Sequence of chain 6.C:
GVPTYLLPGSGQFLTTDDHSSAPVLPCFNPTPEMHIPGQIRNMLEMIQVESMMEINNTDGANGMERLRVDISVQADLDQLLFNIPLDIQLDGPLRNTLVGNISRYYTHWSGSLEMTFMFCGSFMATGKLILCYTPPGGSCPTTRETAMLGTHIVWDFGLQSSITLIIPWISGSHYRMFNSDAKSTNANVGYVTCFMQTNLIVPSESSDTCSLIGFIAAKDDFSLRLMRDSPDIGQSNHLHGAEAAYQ

This protein binds this small molecule.
Small molecule (SMILES): Cc1cc(CCCOc2c(C)cc(-c3noc(C(F)(F)F)n3)cc2C)on1

Binding-site contacts:
Ligand atom C2B contacts residue ILE184 of chain 6.A at 3.8 Å (hydrophobic).
Ligand atom N3A contacts residue PHE147 of chain 6.A at 3.9 Å.
Ligand atom O1A contacts residue LEU220 of chain 6.A at 3.4 Å.
Ligand atom O1B contacts residue ILE119 of chain 6.A at 3.9 Å.
Ligand atom N1A contacts residue LEU220 of chain 6.A at 3.3 Å.
Ligand atom F2 contacts residue ALA145 of chain 6.A at 2.8 Å.
Ligand atom F2 contacts residue VAL171 of chain 6.A at 3.9 Å.
Ligand atom O1A contacts residue ILE121 of chain 6.A at 3.8 Å.
Ligand atom F2 contacts residue ALA169 of chain 6.A at 3.6 Å.
Ligand atom F1 contacts residue MET182 of chain 6.A at 3.2 Å.
Ligand atom CM6 contacts residue ILE119 of chain 6.A at 4.0 Å (hydrophobic).
Ligand atom CM2 contacts residue ILE95 of chain 6.A at 4.0 Å (hydrophobic).
Ligand atom F3 contacts residue VAL24 of chain 6.C at 3.3 Å.
Ligand atom F2 contacts residue PHE147 of chain 6.A at 3.8 Å.
Ligand atom CM2 contacts residue ILE184 of chain 6.A at 3.8 Å (hydrophobic).
Ligand atom C6B contacts residue ILE95 of chain 6.A at 4.0 Å (hydrophobic).
Ligand atom F3 contacts residue ALA169 of chain 6.A at 3.7 Å.
Ligand atom C2B contacts residue ILE95 of chain 6.A at 3.8 Å (hydrophobic).
Ligand atom C4 contacts residue TYR193 of chain 6.A at 3.9 Å (hydrophobic).
Ligand atom C3B contacts residue ILE184 of chain 6.A at 3.5 Å (hydrophobic).
Ligand atom C1B contacts residue ILE95 of chain 6.A at 3.6 Å (hydrophobic).
Ligand atom C6B contacts residue ILE119 of chain 6.A at 3.8 Å (hydrophobic).
Ligand atom O1 contacts residue PHE115 of chain 6.A at 3.4 Å.
Ligand atom CM2 contacts residue PHE147 of chain 6.A at 3.8 Å (hydrophobic).
Ligand atom O1 contacts residue THR97 of chain 6.A at 3.8 Å.
Ligand atom C3A contacts residue LEU220 of chain 6.A at 4.0 Å (hydrophobic).
Ligand atom C4 contacts residue ILE217 of chain 6.A at 4.0 Å (hydrophobic).
Ligand atom N3A contacts residue ILE184 of chain 6.A at 3.9 Å.
Ligand atom N2 contacts residue PHE115 of chain 6.A at 3.7 Å.
Ligand atom F1 contacts residue VAL171 of chain 6.A at 3.8 Å.
Ligand atom F3 contacts residue PHE147 of chain 6.A at 3.5 Å.
Ligand atom CM6 contacts residue ILE95 of chain 6.A at 3.9 Å (hydrophobic).
Ligand atom C1C contacts residue TYR193 of chain 6.A at 3.9 Å (hydrophobic).
Ligand atom C5B contacts residue ILE119 of chain 6.A at 3.9 Å (hydrophobic).
Ligand atom CM2 contacts residue ILE217 of chain 6.A at 3.4 Å (hydrophobic).
Ligand atom N2 contacts residue THR97 of chain 6.A at 3.8 Å.
Ligand atom C5 contacts residue TYR193 of chain 6.A at 4.0 Å (hydrophobic).
Ligand atom N1A contacts residue ILE119 of chain 6.A at 3.8 Å.
Ligand atom CM6 contacts residue TRP93 of chain 6.A at 3.7 Å (hydrophobic).
Ligand atom C2A contacts residue LEU220 of chain 6.A at 3.8 Å (hydrophobic).

Sequence of chain 6.A:
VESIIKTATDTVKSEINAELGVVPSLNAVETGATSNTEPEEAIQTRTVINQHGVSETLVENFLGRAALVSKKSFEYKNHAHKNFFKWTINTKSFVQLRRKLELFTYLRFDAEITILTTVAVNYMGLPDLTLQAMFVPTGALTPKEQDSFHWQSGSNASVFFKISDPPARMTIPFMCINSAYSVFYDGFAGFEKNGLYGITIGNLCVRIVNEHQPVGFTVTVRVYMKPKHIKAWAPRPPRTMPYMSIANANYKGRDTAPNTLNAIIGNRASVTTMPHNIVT